Binding-site contacts:
Ligand atom CD contacts residue VAL151 of chain 1.A at 3.8 Å (hydrophobic).
Ligand atom CB contacts residue GLN129 of chain 1.A at 4.3 Å.
Ligand atom O1 contacts residue HIS153 of chain 1.A at 2.8 Å (h-bond).
Ligand atom O1 contacts residue ASP105 of chain 1.A at 3.6 Å.
Ligand atom C contacts residue TYR215 of chain 1.A at 3.7 Å (hydrophobic).
Ligand atom CB contacts residue PHE154 of chain 1.A at 4.1 Å (hydrophobic).
Ligand atom C2 contacts residue LEU150 of chain 1.A at 3.9 Å (hydrophobic).
Ligand atom C1 contacts residue GLN129 of chain 1.A at 4.0 Å.
Ligand atom CA contacts residue HIS153 of chain 1.A at 3.9 Å.
Ligand atom CE contacts residue HIS273 of chain 1.A at 4.2 Å.
Ligand atom C1 contacts residue GLY246 of chain 1.A at 3.1 Å.
Ligand atom CG contacts residue HIS273 of chain 1.A at 4.2 Å.
Ligand atom CB contacts residue ALA130 of chain 1.A at 4.0 Å (hydrophobic).
Ligand atom C2 contacts residue MET248 of chain 1.A at 4.2 Å (hydrophobic).
Ligand atom C2 contacts residue GLY246 of chain 1.A at 4.2 Å.
Ligand atom C1 contacts residue HIS183 of chain 1.A at 3.4 Å.
Ligand atom C2 contacts residue VAL151 of chain 1.A at 4.2 Å (hydrophobic).
Ligand atom CA contacts residue PHE154 of chain 1.A at 4.3 Å (hydrophobic).
Ligand atom CE contacts residue MET248 of chain 1.A at 3.5 Å (hydrophobic).
Ligand atom CA contacts residue TRP109 of chain 1.A at 4.4 Å (hydrophobic).
Ligand atom CD contacts residue MET248 of chain 1.A at 4.2 Å (hydrophobic).
Ligand atom C1 contacts residue HIS273 of chain 1.A at 3.7 Å.
Ligand atom C contacts residue HIS273 of chain 1.A at 3.8 Å.
Ligand atom O1 contacts residue TRP109 of chain 1.A at 4.4 Å.
Ligand atom C contacts residue ASP105 of chain 1.A at 1.4 Å.
Ligand atom CB contacts residue HIS153 of chain 1.A at 4.3 Å.
Ligand atom C2 contacts residue HIS183 of chain 1.A at 4.3 Å.
Ligand atom CE contacts residue GLN129 of chain 1.A at 4.3 Å.
Ligand atom CG contacts residue ASP105 of chain 1.A at 3.6 Å.
Ligand atom CA contacts residue ILE106 of chain 1.A at 4.1 Å (hydrophobic).
Ligand atom CB contacts residue ASP105 of chain 1.A at 3.0 Å.
Ligand atom CG contacts residue PHE154 of chain 1.A at 4.2 Å (hydrophobic).
Ligand atom O1 contacts residue TYR215 of chain 1.A at 2.7 Å (h-bond).
Ligand atom O1 contacts residue PHE154 of chain 1.A at 3.5 Å.
Ligand atom CD contacts residue PRO131 of chain 1.A at 4.1 Å (hydrophobic).
Ligand atom C1 contacts residue LEU150 of chain 1.A at 4.0 Å (hydrophobic).
Ligand atom C contacts residue HIS153 of chain 1.A at 4.3 Å.
Ligand atom CA contacts residue ASP105 of chain 1.A at 2.5 Å.
Ligand atom CA contacts residue TYR215 of chain 1.A at 3.4 Å (hydrophobic).
Ligand atom CG contacts residue HIS153 of chain 1.A at 3.9 Å.

Sequence of chain 1.A:
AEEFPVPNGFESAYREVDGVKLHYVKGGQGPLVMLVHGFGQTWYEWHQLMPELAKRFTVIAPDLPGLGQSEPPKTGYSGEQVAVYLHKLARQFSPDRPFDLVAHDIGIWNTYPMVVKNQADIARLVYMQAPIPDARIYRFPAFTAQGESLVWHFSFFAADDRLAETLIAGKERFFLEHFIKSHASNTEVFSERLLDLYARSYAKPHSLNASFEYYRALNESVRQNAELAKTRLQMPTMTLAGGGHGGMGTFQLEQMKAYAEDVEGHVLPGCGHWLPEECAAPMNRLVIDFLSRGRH

A protein and the small-molecule ligand that binds it are described below.
Small molecule (SMILES): CCCCCC[C@@H](O)CO